Sequence of chain 1.A:
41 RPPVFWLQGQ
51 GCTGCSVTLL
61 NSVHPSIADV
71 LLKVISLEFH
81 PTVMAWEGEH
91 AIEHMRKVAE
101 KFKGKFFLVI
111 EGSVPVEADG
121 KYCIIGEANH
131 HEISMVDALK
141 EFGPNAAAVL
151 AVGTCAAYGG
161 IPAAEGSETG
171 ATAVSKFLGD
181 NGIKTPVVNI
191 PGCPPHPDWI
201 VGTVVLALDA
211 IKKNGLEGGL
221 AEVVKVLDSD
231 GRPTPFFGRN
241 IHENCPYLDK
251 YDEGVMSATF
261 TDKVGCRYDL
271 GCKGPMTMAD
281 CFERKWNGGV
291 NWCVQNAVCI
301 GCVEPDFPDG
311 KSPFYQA

Binding-site contacts:
Ligand atom C12 contacts residue ILE211 of chain 1.A at 4.0 Å (hydrophobic).
Ligand atom C7 contacts residue ILE75 of chain 1.A at 4.0 Å (hydrophobic).
Ligand atom C4 contacts residue VAL44 of chain 1.A at 4.3 Å (hydrophobic).
Ligand atom C4 contacts residue VAL204 of chain 1.A at 3.3 Å (hydrophobic).
Ligand atom C7 contacts residue VAL204 of chain 1.A at 4.0 Å (hydrophobic).
Ligand atom C3 contacts residue VAL109 of chain 1.A at 3.8 Å (hydrophobic).
Ligand atom C11 contacts residue PRO42 of chain 1.A at 3.8 Å (hydrophobic).
Ligand atom C12 contacts residue LEU208 of chain 1.A at 4.3 Å (hydrophobic).
Ligand atom C5 contacts residue PHE107 of chain 1.A at 4.0 Å (hydrophobic).
Ligand atom C5 contacts residue LEU150 of chain 1.A at 4.2 Å (hydrophobic).
Ligand atom C10 contacts residue PRO42 of chain 1.A at 4.2 Å (hydrophobic).
Ligand atom C9 contacts residue ILE75 of chain 1.A at 4.1 Å (hydrophobic).
Ligand atom C9 contacts residue VAL74 of chain 1.A at 4.4 Å (hydrophobic).
Ligand atom C2 contacts residue VAL204 of chain 1.A at 4.0 Å (hydrophobic).
Ligand atom C6 contacts residue PHE107 of chain 1.A at 3.9 Å (hydrophobic).
Ligand atom C1 contacts residue LEU71 of chain 1.A at 4.0 Å (hydrophobic).
Ligand atom C8 contacts residue PHE107 of chain 1.A at 3.7 Å (hydrophobic).
Ligand atom C4 contacts residue LEU150 of chain 1.A at 4.5 Å (hydrophobic).
Ligand atom C11 contacts residue LEU208 of chain 1.A at 3.9 Å (hydrophobic).
Ligand atom C3 contacts residue VAL204 of chain 1.A at 4.2 Å (hydrophobic).
Ligand atom C12 contacts residue PRO42 of chain 1.A at 4.5 Å (hydrophobic).
Ligand atom C9 contacts residue PHE107 of chain 1.A at 4.2 Å (hydrophobic).
Ligand atom C11 contacts residue VAL74 of chain 1.A at 4.5 Å (hydrophobic).
Ligand atom C7 contacts residue PHE107 of chain 1.A at 4.5 Å (hydrophobic).
Ligand atom C6 contacts residue LEU150 of chain 1.A at 4.3 Å (hydrophobic).
Ligand atom C6 contacts residue VAL204 of chain 1.A at 4.4 Å (hydrophobic).
Ligand atom C5 contacts residue VAL204 of chain 1.A at 4.4 Å (hydrophobic).
Ligand atom C5 contacts residue VAL44 of chain 1.A at 3.8 Å (hydrophobic).
Ligand atom C10 contacts residue ILE211 of chain 1.A at 4.0 Å (hydrophobic).
Ligand atom C10 contacts residue PHE107 of chain 1.A at 3.9 Å (hydrophobic).
Ligand atom C1 contacts residue ILE75 of chain 1.A at 4.0 Å (hydrophobic).
Ligand atom C3 contacts residue VAL44 of chain 1.A at 3.9 Å (hydrophobic).

This small molecule binds to this protein.
Small molecule (SMILES): CCCCCCCCCCCC[N+](C)(C)CCCS(=O)(=O)[O-]